This small molecule binds to this protein.
Small molecule (SMILES): OCCOCOCc1cc(CCCCCOc2c(Cl)cc(C3=NCCO3)cc2Cl)on1

Sequence of chain 1.C:
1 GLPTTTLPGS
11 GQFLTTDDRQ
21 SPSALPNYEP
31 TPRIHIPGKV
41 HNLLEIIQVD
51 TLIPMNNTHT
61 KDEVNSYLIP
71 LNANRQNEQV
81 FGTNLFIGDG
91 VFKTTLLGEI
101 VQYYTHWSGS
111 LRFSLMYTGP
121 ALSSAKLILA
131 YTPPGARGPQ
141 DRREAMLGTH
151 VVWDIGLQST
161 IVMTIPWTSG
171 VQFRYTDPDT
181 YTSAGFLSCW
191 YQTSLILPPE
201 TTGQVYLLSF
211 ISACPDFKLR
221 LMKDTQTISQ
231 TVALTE

Sequence of chain 2.C:
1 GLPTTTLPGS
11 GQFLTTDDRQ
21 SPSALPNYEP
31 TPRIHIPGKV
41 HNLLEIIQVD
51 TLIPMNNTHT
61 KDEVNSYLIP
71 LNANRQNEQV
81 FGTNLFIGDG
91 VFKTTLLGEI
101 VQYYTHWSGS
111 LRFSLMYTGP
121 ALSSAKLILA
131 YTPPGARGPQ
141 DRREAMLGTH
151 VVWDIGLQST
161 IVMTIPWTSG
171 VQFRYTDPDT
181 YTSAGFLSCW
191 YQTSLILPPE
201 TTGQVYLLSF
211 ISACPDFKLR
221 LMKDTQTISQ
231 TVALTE

Binding-site contacts:
Ligand atom N2 contacts residue MET221 of chain 1.A at 3.5 Å (h-bond).
Ligand atom O1A contacts residue ALA150 of chain 1.A at 3.8 Å.
Ligand atom C31 contacts residue LEU106 of chain 1.A at 3.8 Å (hydrophobic).
Ligand atom N3A contacts residue PRO174 of chain 1.A at 3.6 Å (h-bond).
Ligand atom C2B contacts residue MET224 of chain 1.A at 3.6 Å (hydrophobic).
Ligand atom C3 contacts residue LEU106 of chain 1.A at 3.4 Å (hydrophobic).
Ligand atom O1A contacts residue PHE186 of chain 1.A at 2.9 Å.
Ligand atom C1B contacts residue TYR152 of chain 1.A at 3.8 Å (hydrophobic).
Ligand atom C1B contacts residue VAL188 of chain 1.A at 3.8 Å (hydrophobic).
Ligand atom CL2 contacts residue MET224 of chain 1.A at 2.9 Å.
Ligand atom C4A contacts residue PRO174 of chain 1.A at 3.3 Å (hydrophobic).
Ligand atom C5B contacts residue TYR152 of chain 1.A at 3.8 Å (hydrophobic).
Ligand atom C2A contacts residue PHE186 of chain 1.A at 3.3 Å (hydrophobic).
Ligand atom C5A contacts residue PHE186 of chain 1.A at 3.5 Å (hydrophobic).
Ligand atom C4A contacts residue SER175 of chain 1.A at 3.8 Å.
Ligand atom C4 contacts residue LEU106 of chain 1.A at 2.5 Å (hydrophobic).
Ligand atom C5C contacts residue VAL188 of chain 1.A at 2.9 Å (hydrophobic).
Ligand atom C4B contacts residue PHE186 of chain 1.A at 3.4 Å (hydrophobic).
Ligand atom C31 contacts residue ASN219 of chain 1.A at 3.8 Å.
Ligand atom C3B contacts residue MET224 of chain 1.A at 3.4 Å (hydrophobic).
Ligand atom N3A contacts residue ALA24 of chain 1.C at 3.6 Å.
Ligand atom C5A contacts residue VAL176 of chain 1.A at 3.2 Å (hydrophobic).
Ligand atom C6B contacts residue VAL188 of chain 1.A at 3.8 Å (hydrophobic).
Ligand atom C4C contacts residue TYR128 of chain 1.A at 3.5 Å (hydrophobic).
Ligand atom N2 contacts residue ASN219 of chain 1.A at 3.4 Å (h-bond).
Ligand atom O1 contacts residue MET221 of chain 1.A at 3.1 Å (h-bond).
Ligand atom C3D contacts residue LEU116 of chain 1.A at 3.6 Å (hydrophobic).
Ligand atom O1B contacts residue TYR152 of chain 1.A at 3.8 Å.
Ligand atom CL1 contacts residue VAL188 of chain 1.A at 3.5 Å.
Ligand atom CL1 contacts residue LEU25 of chain 1.C at 3.5 Å.
Ligand atom C3B contacts residue PHE186 of chain 1.A at 3.7 Å (hydrophobic).
Ligand atom CL2 contacts residue ILE104 of chain 1.A at 3.1 Å.
Ligand atom C4A contacts residue VAL176 of chain 1.A at 3.7 Å (hydrophobic).
Ligand atom C3C contacts residue ILE104 of chain 1.A at 3.6 Å (hydrophobic).
Ligand atom C1C contacts residue TYR128 of chain 1.A at 3.5 Å (hydrophobic).
Ligand atom C5A contacts residue ALA150 of chain 1.A at 3.2 Å (hydrophobic).
Ligand atom C2D contacts residue SER107 of chain 1.A at 3.8 Å.
Ligand atom C5 contacts residue LEU106 of chain 1.A at 3.5 Å (hydrophobic).
Ligand atom O1D contacts residue SER107 of chain 1.A at 3.2 Å.
Ligand atom C6B contacts residue TYR152 of chain 1.A at 3.8 Å (hydrophobic).

Sequence of chain 1.A:
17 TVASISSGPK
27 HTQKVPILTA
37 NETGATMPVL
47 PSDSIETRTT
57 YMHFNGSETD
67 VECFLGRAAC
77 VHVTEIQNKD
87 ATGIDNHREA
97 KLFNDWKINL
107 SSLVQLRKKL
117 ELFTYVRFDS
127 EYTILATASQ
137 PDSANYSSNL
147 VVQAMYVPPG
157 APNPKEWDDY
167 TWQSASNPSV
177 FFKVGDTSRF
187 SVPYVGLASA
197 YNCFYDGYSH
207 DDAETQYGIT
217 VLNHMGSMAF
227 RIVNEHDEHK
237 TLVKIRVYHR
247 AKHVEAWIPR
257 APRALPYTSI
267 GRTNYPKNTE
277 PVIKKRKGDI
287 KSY